Sequence of chain 1.B:
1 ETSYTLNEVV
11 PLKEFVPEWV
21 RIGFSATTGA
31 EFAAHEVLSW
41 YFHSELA

Binding-site contacts:
Ligand atom O4 contacts residue GLY99 of chain 1.A at 3.3 Å (h-bond).
Ligand atom C4 contacts residue ASP81 of chain 1.A at 3.5 Å.
Ligand atom O5 contacts residue GLY29 of chain 1.B at 4.0 Å.
Ligand atom O6 contacts residue ASP81 of chain 1.A at 2.9 Å (salt-bridge).
Ligand atom C4 contacts residue ASN125 of chain 1.A at 3.9 Å.
Ligand atom O3 contacts residue ASN125 of chain 1.A at 4.0 Å.
Ligand atom O5 contacts residue ALA30 of chain 1.B at 3.1 Å (h-bond).
Ligand atom O3 contacts residue GLY99 of chain 1.A at 3.0 Å (h-bond).
Ligand atom O6 contacts residue GLU31 of chain 1.B at 3.1 Å (salt-bridge).
Ligand atom O4 contacts residue GLY98 of chain 1.A at 4.1 Å.
Ligand atom C3 contacts residue GLY98 of chain 1.A at 4.2 Å.
Ligand atom C4 contacts residue GLY99 of chain 1.A at 3.6 Å.
Ligand atom C3 contacts residue ASN125 of chain 1.A at 3.9 Å.
Ligand atom C6 contacts residue PHE123 of chain 1.A at 3.9 Å (hydrophobic).
Ligand atom C9 contacts residue GLY97 of chain 1.A at 3.8 Å.
Ligand atom C6 contacts residue ALA80 of chain 1.A at 3.6 Å (hydrophobic).
Ligand atom C3 contacts residue GLY99 of chain 1.A at 3.8 Å.
Ligand atom O6 contacts residue GLY29 of chain 1.B at 3.1 Å (h-bond).
Ligand atom O6 contacts residue THR28 of chain 1.B at 4.1 Å.
Ligand atom O6 contacts residue ALA30 of chain 1.B at 3.1 Å (h-bond).
Ligand atom C2 contacts residue ALA30 of chain 1.B at 4.3 Å (hydrophobic).
Ligand atom C7 contacts residue GLY99 of chain 1.A at 3.8 Å.
Ligand atom C4 contacts residue GLY98 of chain 1.A at 4.1 Å.
Ligand atom C6 contacts residue ASP81 of chain 1.A at 3.7 Å.
Ligand atom C4 contacts residue PHE123 of chain 1.A at 4.2 Å (hydrophobic).
Ligand atom C9 contacts residue GLY98 of chain 1.A at 4.2 Å.
Ligand atom C5 contacts residue ASP81 of chain 1.A at 4.1 Å.
Ligand atom C9 contacts residue TYR100 of chain 1.A at 3.5 Å (hydrophobic).
Ligand atom C6 contacts residue ALA30 of chain 1.B at 3.8 Å (hydrophobic).
Ligand atom O4 contacts residue ASN125 of chain 1.A at 2.8 Å (h-bond).
Ligand atom O4 contacts residue ASP81 of chain 1.A at 2.8 Å (salt-bridge).
Ligand atom O6 contacts residue ALA80 of chain 1.A at 3.4 Å.
Ligand atom C1 contacts residue ALA30 of chain 1.B at 4.1 Å (hydrophobic).
Ligand atom O4 contacts residue PHE123 of chain 1.A at 3.3 Å.
Ligand atom C5 contacts residue ALA30 of chain 1.B at 4.0 Å (hydrophobic).
Ligand atom C9 contacts residue GLY99 of chain 1.A at 3.7 Å.
Ligand atom C6 contacts residue GLU31 of chain 1.B at 3.6 Å.
Ligand atom O3 contacts residue GLY98 of chain 1.A at 3.6 Å.
Ligand atom C5 contacts residue PHE123 of chain 1.A at 3.7 Å (hydrophobic).
Ligand atom O1 contacts residue ALA30 of chain 1.B at 3.9 Å.

This small molecule binds to this protein.
Small molecule (SMILES): C[C@@H](O[C@@H]1[C@@H](N)[C@H](O)O[C@H](CO)[C@H]1O)C(=O)O

Sequence of chain 1.A:
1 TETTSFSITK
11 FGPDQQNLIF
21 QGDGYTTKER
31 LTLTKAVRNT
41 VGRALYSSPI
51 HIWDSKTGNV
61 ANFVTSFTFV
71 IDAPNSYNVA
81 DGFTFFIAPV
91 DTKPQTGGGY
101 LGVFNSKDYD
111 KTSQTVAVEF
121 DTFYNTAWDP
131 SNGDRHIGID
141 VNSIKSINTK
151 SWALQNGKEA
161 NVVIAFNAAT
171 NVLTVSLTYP